Binding-site contacts:
Ligand atom C1 contacts residue ASN329 of chain 1.C at 1.4 Å.
Ligand atom O7 contacts residue ASN329 of chain 1.C at 2.8 Å (h-bond).
Ligand atom N2 contacts residue GLN578 of chain 1.C at 3.6 Å.
Ligand atom C2 contacts residue ASN329 of chain 1.C at 2.4 Å.
Ligand atom C5 contacts residue ASN329 of chain 1.C at 3.6 Å.
Ligand atom O5 contacts residue ASN329 of chain 1.C at 2.3 Å (h-bond).
Ligand atom C7 contacts residue ASN329 of chain 1.C at 3.0 Å.
Ligand atom C7 contacts residue GLN578 of chain 1.C at 4.2 Å.
Ligand atom C8 contacts residue PRO577 of chain 1.C at 3.2 Å (hydrophobic).
Ligand atom C4 contacts residue ASN329 of chain 1.C at 4.2 Å.
Ligand atom N2 contacts residue ASN329 of chain 1.C at 2.9 Å (h-bond).
Ligand atom C8 contacts residue ASN329 of chain 1.C at 4.3 Å.
Ligand atom C3 contacts residue ASN329 of chain 1.C at 3.7 Å.
Ligand atom C8 contacts residue GLN578 of chain 1.C at 3.9 Å.

The protein below binds the small molecule below.
Small molecule (SMILES): CC(=O)N[C@H]1[C@H](O[C@H]2[C@H](O)[C@@H](NC(C)=O)CO[C@@H]2CO)O[C@H](CO)[C@@H](O)[C@@H]1O

Sequence of chain 1.C:
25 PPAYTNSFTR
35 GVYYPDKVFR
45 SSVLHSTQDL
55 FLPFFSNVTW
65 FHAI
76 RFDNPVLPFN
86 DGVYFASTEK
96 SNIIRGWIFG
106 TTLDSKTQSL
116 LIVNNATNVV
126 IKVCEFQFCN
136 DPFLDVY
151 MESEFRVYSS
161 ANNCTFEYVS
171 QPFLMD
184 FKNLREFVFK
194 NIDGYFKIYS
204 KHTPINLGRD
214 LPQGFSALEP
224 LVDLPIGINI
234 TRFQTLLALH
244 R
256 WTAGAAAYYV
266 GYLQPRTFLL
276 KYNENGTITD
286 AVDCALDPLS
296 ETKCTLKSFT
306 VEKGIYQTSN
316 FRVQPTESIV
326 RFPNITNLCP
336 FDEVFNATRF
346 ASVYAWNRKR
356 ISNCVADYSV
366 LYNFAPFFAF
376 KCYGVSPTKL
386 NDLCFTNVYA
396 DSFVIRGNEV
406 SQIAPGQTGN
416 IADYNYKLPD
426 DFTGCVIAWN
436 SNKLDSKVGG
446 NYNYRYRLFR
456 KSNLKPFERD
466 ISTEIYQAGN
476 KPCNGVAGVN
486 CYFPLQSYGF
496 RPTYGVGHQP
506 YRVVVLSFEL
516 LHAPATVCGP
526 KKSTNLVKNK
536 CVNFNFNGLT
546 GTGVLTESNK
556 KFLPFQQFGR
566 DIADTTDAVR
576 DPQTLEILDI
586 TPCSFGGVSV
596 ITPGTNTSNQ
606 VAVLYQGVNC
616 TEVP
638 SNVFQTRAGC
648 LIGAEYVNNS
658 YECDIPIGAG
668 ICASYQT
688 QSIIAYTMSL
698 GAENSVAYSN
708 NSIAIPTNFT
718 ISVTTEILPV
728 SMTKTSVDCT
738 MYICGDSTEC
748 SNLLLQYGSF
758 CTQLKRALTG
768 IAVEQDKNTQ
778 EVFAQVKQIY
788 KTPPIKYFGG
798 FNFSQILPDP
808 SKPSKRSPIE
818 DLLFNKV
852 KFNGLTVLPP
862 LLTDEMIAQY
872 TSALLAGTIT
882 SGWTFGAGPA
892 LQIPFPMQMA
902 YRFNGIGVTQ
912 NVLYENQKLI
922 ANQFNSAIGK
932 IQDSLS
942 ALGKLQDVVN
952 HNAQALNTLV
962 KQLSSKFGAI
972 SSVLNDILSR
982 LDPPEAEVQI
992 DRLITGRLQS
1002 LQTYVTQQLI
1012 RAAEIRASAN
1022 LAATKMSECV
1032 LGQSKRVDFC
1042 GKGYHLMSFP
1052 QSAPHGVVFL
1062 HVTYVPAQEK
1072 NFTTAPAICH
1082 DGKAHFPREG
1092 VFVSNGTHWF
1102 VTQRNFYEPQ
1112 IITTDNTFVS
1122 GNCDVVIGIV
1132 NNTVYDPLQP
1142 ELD